The protein below binds the small molecule below.
Small molecule (SMILES): CC(=O)N[C@H]1[C@H](O[C@H]2[C@H](O)[C@@H](NC(C)=O)CO[C@@H]2CO)O[C@H](CO)[C@@H](O)[C@@H]1O

Binding-site contacts:
Ligand atom O7 contacts residue ASN301 of chain 1.G at 3.7 Å.
Ligand atom O6 contacts residue THR383 of chain 1.G at 4.4 Å.
Ligand atom O3 contacts residue HIS299 of chain 1.G at 4.4 Å.
Ligand atom C5 contacts residue ASN301 of chain 1.G at 3.8 Å.
Ligand atom C1 contacts residue THR383 of chain 1.G at 4.5 Å.
Ligand atom C8 contacts residue CYS266 of chain 1.G at 4.5 Å (hydrophobic).
Ligand atom O7 contacts residue ASN265 of chain 1.G at 4.4 Å.
Ligand atom C7 contacts residue ASN265 of chain 1.G at 4.5 Å.
Ligand atom C7 contacts residue ASN301 of chain 1.G at 3.4 Å.
Ligand atom O5 contacts residue ASN301 of chain 1.G at 2.5 Å (h-bond).
Ligand atom C2 contacts residue ASN301 of chain 1.G at 2.5 Å.
Ligand atom C3 contacts residue HIS299 of chain 1.G at 3.9 Å.
Ligand atom C1 contacts residue ASN301 of chain 1.G at 1.5 Å.
Ligand atom C8 contacts residue ASN301 of chain 1.G at 4.5 Å.
Ligand atom C8 contacts residue ARG412 of chain 1.G at 3.4 Å.
Ligand atom N2 contacts residue HIS299 of chain 1.G at 3.0 Å (h-bond).
Ligand atom O7 contacts residue ARG412 of chain 1.G at 3.1 Å (salt-bridge).
Ligand atom C8 contacts residue THR267 of chain 1.G at 3.5 Å.
Ligand atom O5 contacts residue SER381 of chain 1.G at 4.4 Å.
Ligand atom C7 contacts residue ARG412 of chain 1.G at 3.6 Å.
Ligand atom C8 contacts residue HIS299 of chain 1.G at 3.9 Å.
Ligand atom C2 contacts residue HIS299 of chain 1.G at 3.9 Å.
Ligand atom C8 contacts residue ASN265 of chain 1.G at 3.6 Å.
Ligand atom N2 contacts residue ASN301 of chain 1.G at 2.9 Å (h-bond).
Ligand atom C1 contacts residue HIS299 of chain 1.G at 4.1 Å.
Ligand atom C7 contacts residue HIS299 of chain 1.G at 3.9 Å.
Ligand atom C4 contacts residue ASN301 of chain 1.G at 4.3 Å.
Ligand atom O5 contacts residue THR383 of chain 1.G at 4.4 Å.
Ligand atom C3 contacts residue ASN301 of chain 1.G at 3.9 Å.

Sequence of chain 1.G:
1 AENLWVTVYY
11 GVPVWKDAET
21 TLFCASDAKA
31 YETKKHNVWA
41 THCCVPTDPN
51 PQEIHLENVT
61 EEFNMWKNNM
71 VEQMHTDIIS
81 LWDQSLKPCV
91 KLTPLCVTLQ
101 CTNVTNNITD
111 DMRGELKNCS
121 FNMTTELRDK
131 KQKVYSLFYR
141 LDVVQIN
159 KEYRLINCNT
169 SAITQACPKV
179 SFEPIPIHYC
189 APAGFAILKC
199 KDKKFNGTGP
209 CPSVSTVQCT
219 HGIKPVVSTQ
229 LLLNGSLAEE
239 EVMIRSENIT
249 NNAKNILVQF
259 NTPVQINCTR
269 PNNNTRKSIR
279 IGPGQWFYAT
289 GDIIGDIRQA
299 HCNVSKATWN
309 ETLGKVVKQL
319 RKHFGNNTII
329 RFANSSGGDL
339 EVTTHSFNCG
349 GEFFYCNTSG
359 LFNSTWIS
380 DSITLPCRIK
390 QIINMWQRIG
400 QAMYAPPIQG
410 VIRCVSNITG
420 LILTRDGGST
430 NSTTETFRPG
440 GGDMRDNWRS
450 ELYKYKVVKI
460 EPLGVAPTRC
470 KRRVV